This small molecule binds to this protein.
Small molecule (SMILES): CC(=O)N[C@@H]1[C@@H](O)[C@H](O)[C@@H](CO)O[C@H]1O

Sequence of chain 1.A:
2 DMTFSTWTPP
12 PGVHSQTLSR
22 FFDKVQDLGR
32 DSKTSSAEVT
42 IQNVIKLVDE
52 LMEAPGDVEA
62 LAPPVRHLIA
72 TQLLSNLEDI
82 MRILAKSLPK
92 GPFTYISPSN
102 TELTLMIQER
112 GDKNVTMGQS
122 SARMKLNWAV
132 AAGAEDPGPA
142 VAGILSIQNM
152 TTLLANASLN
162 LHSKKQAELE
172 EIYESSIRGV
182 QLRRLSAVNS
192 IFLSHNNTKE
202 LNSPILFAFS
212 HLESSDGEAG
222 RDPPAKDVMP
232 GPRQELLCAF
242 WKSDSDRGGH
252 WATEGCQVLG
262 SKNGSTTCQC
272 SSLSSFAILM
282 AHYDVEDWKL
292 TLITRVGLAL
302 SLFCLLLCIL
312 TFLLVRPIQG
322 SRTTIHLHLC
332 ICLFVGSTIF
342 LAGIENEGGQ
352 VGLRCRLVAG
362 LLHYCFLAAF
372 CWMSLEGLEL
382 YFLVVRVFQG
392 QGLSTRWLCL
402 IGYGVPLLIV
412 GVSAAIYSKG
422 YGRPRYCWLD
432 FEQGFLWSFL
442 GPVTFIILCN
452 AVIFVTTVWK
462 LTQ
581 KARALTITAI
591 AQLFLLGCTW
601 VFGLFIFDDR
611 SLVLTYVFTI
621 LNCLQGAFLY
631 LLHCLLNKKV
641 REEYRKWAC

Binding-site contacts:
Ligand atom C1 contacts residue ASN157 of chain 1.A at 1.4 Å.
Ligand atom C3 contacts residue ASN157 of chain 1.A at 3.8 Å.
Ligand atom N2 contacts residue ASN157 of chain 1.A at 2.9 Å (h-bond).
Ligand atom C4 contacts residue ASN157 of chain 1.A at 4.2 Å.
Ligand atom C2 contacts residue ASN157 of chain 1.A at 2.5 Å.
Ligand atom O5 contacts residue ASN157 of chain 1.A at 2.3 Å (h-bond).
Ligand atom O7 contacts residue ASN157 of chain 1.A at 2.8 Å (h-bond).
Ligand atom C7 contacts residue ASN157 of chain 1.A at 3.1 Å.
Ligand atom C5 contacts residue ASN157 of chain 1.A at 3.6 Å.
Ligand atom C8 contacts residue ASN157 of chain 1.A at 4.3 Å.